A small-molecule ligand and the protein it binds are described below.
Small molecule (SMILES): CC(=O)N[C@@H]1[C@@H](O)[C@H](O)[C@@H](CO)O[C@H]1O

Binding-site contacts:
Ligand atom C3 contacts residue PHE3 of chain 3.A at 4.2 Å (hydrophobic).
Ligand atom O7 contacts residue ASN5 of chain 3.A at 4.4 Å.
Ligand atom C2 contacts residue ASN5 of chain 3.A at 2.4 Å.
Ligand atom C7 contacts residue ASN5 of chain 3.A at 3.8 Å.
Ligand atom C8 contacts residue PHE3 of chain 3.A at 3.1 Å (hydrophobic).
Ligand atom C7 contacts residue PHE3 of chain 3.A at 3.4 Å (hydrophobic).
Ligand atom C3 contacts residue ASP2 of chain 3.A at 3.7 Å.
Ligand atom C8 contacts residue ASP2 of chain 3.A at 4.0 Å.
Ligand atom C3 contacts residue ASN5 of chain 3.A at 3.7 Å.
Ligand atom C1 contacts residue ASN154 of chain 3.A at 4.0 Å.
Ligand atom O5 contacts residue ASN5 of chain 3.A at 2.3 Å (h-bond).
Ligand atom O6 contacts residue ASN154 of chain 3.A at 3.5 Å (h-bond).
Ligand atom C1 contacts residue ASN5 of chain 3.A at 1.4 Å.
Ligand atom C8 contacts residue ASN4 of chain 3.A at 4.3 Å.
Ligand atom O5 contacts residue ASN154 of chain 3.A at 3.8 Å.
Ligand atom N2 contacts residue PHE3 of chain 3.A at 2.8 Å (h-bond).
Ligand atom C1 contacts residue PHE3 of chain 3.A at 3.8 Å (hydrophobic).
Ligand atom N2 contacts residue ASN5 of chain 3.A at 2.7 Å (h-bond).
Ligand atom O4 contacts residue ASP2 of chain 3.A at 4.0 Å.
Ligand atom C4 contacts residue ASN5 of chain 3.A at 4.2 Å.
Ligand atom C5 contacts residue ASN5 of chain 3.A at 3.7 Å.
Ligand atom C2 contacts residue PHE3 of chain 3.A at 3.8 Å (hydrophobic).
Ligand atom O3 contacts residue ASP2 of chain 3.A at 3.2 Å.
Ligand atom C5 contacts residue ASN154 of chain 3.A at 3.5 Å.
Ligand atom C6 contacts residue ASN154 of chain 3.A at 4.0 Å.

Sequence of chain 3.A:
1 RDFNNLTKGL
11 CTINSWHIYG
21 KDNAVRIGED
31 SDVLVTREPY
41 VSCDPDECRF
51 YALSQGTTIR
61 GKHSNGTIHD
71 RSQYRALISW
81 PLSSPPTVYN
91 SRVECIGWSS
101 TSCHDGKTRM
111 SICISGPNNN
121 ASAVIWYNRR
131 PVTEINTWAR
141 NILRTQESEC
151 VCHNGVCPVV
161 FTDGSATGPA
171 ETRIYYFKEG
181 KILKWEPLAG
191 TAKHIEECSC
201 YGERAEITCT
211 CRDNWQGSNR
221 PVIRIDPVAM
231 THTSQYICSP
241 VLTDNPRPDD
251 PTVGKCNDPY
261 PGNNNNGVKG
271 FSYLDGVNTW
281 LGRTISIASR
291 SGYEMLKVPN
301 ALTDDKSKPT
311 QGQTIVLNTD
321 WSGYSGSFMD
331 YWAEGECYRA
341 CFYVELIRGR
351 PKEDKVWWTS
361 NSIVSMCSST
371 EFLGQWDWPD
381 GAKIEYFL